Sequence of chain 1.A:
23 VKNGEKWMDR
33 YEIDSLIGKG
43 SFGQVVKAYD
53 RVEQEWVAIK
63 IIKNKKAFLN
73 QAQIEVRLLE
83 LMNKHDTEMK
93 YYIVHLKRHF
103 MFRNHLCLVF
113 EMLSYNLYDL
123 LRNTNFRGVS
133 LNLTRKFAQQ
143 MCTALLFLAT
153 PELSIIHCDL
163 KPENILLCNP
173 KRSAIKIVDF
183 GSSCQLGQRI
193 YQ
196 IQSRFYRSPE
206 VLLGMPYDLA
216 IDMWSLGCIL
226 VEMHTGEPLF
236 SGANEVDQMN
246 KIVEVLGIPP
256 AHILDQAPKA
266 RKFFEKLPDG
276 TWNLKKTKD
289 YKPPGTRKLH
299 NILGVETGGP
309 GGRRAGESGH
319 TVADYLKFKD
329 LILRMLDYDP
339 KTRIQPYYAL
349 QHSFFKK

The protein below binds the small molecule below.
Small molecule (SMILES): COc1cc(-c2ccnc(N)c2)ccc1Cl

Binding-site contacts:
Ligand atom C4 contacts residue ALA60 of chain 1.A at 3.5 Å (hydrophobic).
Ligand atom C7 contacts residue VAL47 of chain 1.A at 4.0 Å (hydrophobic).
Ligand atom N1 contacts residue VAL180 of chain 1.A at 4.3 Å.
Ligand atom CL1 contacts residue LEU168 of chain 1.A at 4.3 Å.
Ligand atom N1 contacts residue LYS62 of chain 1.A at 3.9 Å.
Ligand atom C11 contacts residue ASP181 of chain 1.A at 4.2 Å.
Ligand atom C10 contacts residue VAL180 of chain 1.A at 4.0 Å (hydrophobic).
Ligand atom CL1 contacts residue ILE39 of chain 1.A at 4.2 Å.
Ligand atom C12 contacts residue VAL47 of chain 1.A at 4.0 Å (hydrophobic).
Ligand atom C5 contacts residue PHE112 of chain 1.A at 4.1 Å (hydrophobic).
Ligand atom C1 contacts residue LEU168 of chain 1.A at 4.3 Å (hydrophobic).
Ligand atom N1 contacts residue PHE112 of chain 1.A at 3.2 Å.
Ligand atom C2 contacts residue LEU168 of chain 1.A at 3.7 Å (hydrophobic).
Ligand atom C3 contacts residue ALA60 of chain 1.A at 3.8 Å (hydrophobic).
Ligand atom C9 contacts residue ASP181 of chain 1.A at 4.2 Å.
Ligand atom N2 contacts residue GLU77 of chain 1.A at 3.9 Å.
Ligand atom CL1 contacts residue LEU115 of chain 1.A at 3.3 Å.
Ligand atom C11 contacts residue LYS62 of chain 1.A at 3.6 Å.
Ligand atom C10 contacts residue PHE112 of chain 1.A at 3.8 Å (hydrophobic).
Ligand atom C5 contacts residue ALA60 of chain 1.A at 4.2 Å (hydrophobic).
Ligand atom O1 contacts residue ILE39 of chain 1.A at 3.3 Å.
Ligand atom CL1 contacts residue MET114 of chain 1.A at 3.4 Å.
Ligand atom C10 contacts residue LYS62 of chain 1.A at 3.8 Å.
Ligand atom N1 contacts residue ASP181 of chain 1.A at 3.2 Å (salt-bridge).
Ligand atom C3 contacts residue LEU168 of chain 1.A at 3.9 Å (hydrophobic).
Ligand atom C11 contacts residue PHE44 of chain 1.A at 3.9 Å (hydrophobic).
Ligand atom CL1 contacts residue ALA60 of chain 1.A at 3.9 Å.
Ligand atom N1 contacts residue GLU77 of chain 1.A at 3.0 Å (salt-bridge).
Ligand atom C1 contacts residue ILE39 of chain 1.A at 3.4 Å (hydrophobic).
Ligand atom C2 contacts residue VAL47 of chain 1.A at 4.2 Å (hydrophobic).
Ligand atom C7 contacts residue LEU168 of chain 1.A at 4.2 Å (hydrophobic).
Ligand atom C4 contacts residue GLU113 of chain 1.A at 3.8 Å.
Ligand atom C8 contacts residue VAL180 of chain 1.A at 4.0 Å (hydrophobic).
Ligand atom N2 contacts residue LYS62 of chain 1.A at 2.9 Å (salt-bridge).
Ligand atom C9 contacts residue VAL180 of chain 1.A at 3.7 Å (hydrophobic).
Ligand atom C10 contacts residue ASP181 of chain 1.A at 3.3 Å.
Ligand atom N2 contacts residue ASP181 of chain 1.A at 3.4 Å.
Ligand atom C9 contacts residue PHE112 of chain 1.A at 3.7 Å (hydrophobic).
Ligand atom O1 contacts residue LEU168 of chain 1.A at 3.8 Å.
Ligand atom C10 contacts residue GLU77 of chain 1.A at 3.9 Å.